Sequence of chain 1.A:
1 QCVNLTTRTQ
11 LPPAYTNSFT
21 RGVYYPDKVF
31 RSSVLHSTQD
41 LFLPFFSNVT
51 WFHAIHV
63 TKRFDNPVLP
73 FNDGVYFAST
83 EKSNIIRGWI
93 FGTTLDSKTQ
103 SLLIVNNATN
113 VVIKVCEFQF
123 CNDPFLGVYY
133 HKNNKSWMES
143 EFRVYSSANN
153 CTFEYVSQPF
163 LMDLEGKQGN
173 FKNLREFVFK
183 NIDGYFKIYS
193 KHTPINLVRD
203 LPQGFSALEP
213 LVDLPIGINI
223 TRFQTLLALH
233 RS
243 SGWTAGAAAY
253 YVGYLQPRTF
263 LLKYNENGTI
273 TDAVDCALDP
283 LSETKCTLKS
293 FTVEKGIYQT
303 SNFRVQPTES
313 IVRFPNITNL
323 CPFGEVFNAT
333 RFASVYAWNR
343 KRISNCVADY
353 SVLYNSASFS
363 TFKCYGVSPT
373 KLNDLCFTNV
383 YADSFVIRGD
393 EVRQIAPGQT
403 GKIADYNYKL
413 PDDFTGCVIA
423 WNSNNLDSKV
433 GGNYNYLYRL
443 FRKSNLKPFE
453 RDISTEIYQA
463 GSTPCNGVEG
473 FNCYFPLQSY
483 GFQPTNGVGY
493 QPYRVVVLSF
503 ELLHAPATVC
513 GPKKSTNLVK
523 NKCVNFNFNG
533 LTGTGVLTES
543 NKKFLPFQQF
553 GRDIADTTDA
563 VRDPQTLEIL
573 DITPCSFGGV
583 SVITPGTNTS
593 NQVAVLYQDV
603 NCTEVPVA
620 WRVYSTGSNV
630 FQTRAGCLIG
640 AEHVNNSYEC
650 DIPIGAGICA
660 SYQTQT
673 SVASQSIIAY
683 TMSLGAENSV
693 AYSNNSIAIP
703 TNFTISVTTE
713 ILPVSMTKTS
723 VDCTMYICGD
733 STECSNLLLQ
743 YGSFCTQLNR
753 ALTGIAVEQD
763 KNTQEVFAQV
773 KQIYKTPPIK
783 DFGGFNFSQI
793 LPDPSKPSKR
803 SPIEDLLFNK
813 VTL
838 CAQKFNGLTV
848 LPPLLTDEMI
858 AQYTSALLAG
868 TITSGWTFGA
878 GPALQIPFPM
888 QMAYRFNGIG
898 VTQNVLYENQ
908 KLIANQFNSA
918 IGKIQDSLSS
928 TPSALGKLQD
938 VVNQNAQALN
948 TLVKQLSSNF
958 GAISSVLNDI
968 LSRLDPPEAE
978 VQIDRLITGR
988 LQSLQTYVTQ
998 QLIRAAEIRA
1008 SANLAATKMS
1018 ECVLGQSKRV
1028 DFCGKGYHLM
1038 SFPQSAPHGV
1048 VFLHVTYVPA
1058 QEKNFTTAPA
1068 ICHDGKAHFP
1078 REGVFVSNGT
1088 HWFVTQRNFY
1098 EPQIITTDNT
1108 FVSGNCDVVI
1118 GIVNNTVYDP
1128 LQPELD

A small-molecule ligand and the protein it binds are described below.
Small molecule (SMILES): CC(=O)N[C@H]1[C@H](O[C@H]2[C@H](O)[C@@H](NC(C)=O)CO[C@@H]2CO)O[C@H](CO)[C@@H](O)[C@@H]1O

Binding-site contacts:
Ligand atom O7 contacts residue SER358 of chain 1.A at 4.4 Å.
Ligand atom C8 contacts residue SER358 of chain 1.A at 4.5 Å.
Ligand atom C3 contacts residue ASN330 of chain 1.A at 3.9 Å.
Ligand atom O7 contacts residue GLU327 of chain 1.A at 3.8 Å.
Ligand atom O7 contacts residue ALA359 of chain 1.A at 4.3 Å.
Ligand atom N2 contacts residue ALA359 of chain 1.A at 4.3 Å.
Ligand atom C1 contacts residue ASN330 of chain 1.A at 1.5 Å.
Ligand atom N2 contacts residue ASN330 of chain 1.A at 3.0 Å.
Ligand atom C2 contacts residue ASN330 of chain 1.A at 2.6 Å.
Ligand atom N2 contacts residue GLY326 of chain 1.A at 4.4 Å.
Ligand atom O7 contacts residue ASN330 of chain 1.A at 3.8 Å.
Ligand atom C4 contacts residue ASN330 of chain 1.A at 4.2 Å.
Ligand atom O5 contacts residue ASN330 of chain 1.A at 2.3 Å (h-bond).
Ligand atom C8 contacts residue ASN330 of chain 1.A at 4.4 Å.
Ligand atom C8 contacts residue ALA359 of chain 1.A at 3.6 Å (hydrophobic).
Ligand atom C7 contacts residue ASN330 of chain 1.A at 3.5 Å.
Ligand atom O4 contacts residue ALA359 of chain 1.A at 4.3 Å.
Ligand atom C7 contacts residue GLY326 of chain 1.A at 3.9 Å.
Ligand atom C5 contacts residue ASN330 of chain 1.A at 3.6 Å.
Ligand atom O7 contacts residue GLY326 of chain 1.A at 2.9 Å (h-bond).
Ligand atom C7 contacts residue ALA359 of chain 1.A at 4.0 Å (hydrophobic).